This small molecule binds to this protein.
Small molecule (SMILES): Nc1ccc(C(=O)O)cc1

Binding-site contacts:
Ligand atom N4 contacts residue GLU44 of chain 1.B at 3.6 Å.
Ligand atom O2' contacts residue MET448 of chain 1.A at 3.6 Å.
Ligand atom C4 contacts residue SER41 of chain 1.B at 3.7 Å.
Ligand atom C2 contacts residue ARG453 of chain 1.A at 4.2 Å.
Ligand atom C1 contacts residue ARG453 of chain 1.A at 3.9 Å.
Ligand atom C3 contacts residue ASN446 of chain 1.A at 4.2 Å.
Ligand atom C3 contacts residue LEU45 of chain 1.B at 3.7 Å (hydrophobic).
Ligand atom C2 contacts residue ASN446 of chain 1.A at 4.2 Å.
Ligand atom C4 contacts residue HIS447 of chain 1.A at 3.6 Å.
Ligand atom C6 contacts residue ARG453 of chain 1.A at 3.5 Å.
Ligand atom C5 contacts residue GLU44 of chain 1.B at 3.7 Å.
Ligand atom O1' contacts residue GLN458 of chain 1.A at 2.9 Å (h-bond).
Ligand atom C4 contacts residue GLU44 of chain 1.B at 3.8 Å.
Ligand atom C5 contacts residue ARG453 of chain 1.A at 3.5 Å.
Ligand atom N4 contacts residue LEU45 of chain 1.B at 2.8 Å (h-bond).
Ligand atom C5 contacts residue SER41 of chain 1.B at 3.4 Å.
Ligand atom N4 contacts residue HIS447 of chain 1.A at 3.2 Å.
Ligand atom C1' contacts residue ARG453 of chain 1.A at 4.0 Å.
Ligand atom C1' contacts residue GLN458 of chain 1.A at 3.6 Å.
Ligand atom C2 contacts residue MET448 of chain 1.A at 3.6 Å (hydrophobic).
Ligand atom O2' contacts residue GLN458 of chain 1.A at 3.3 Å (h-bond).
Ligand atom C5 contacts residue ASN38 of chain 1.B at 4.0 Å.
Ligand atom C4 contacts residue ARG453 of chain 1.A at 3.9 Å.
Ligand atom C1' contacts residue MET448 of chain 1.A at 4.5 Å (hydrophobic).
Ligand atom C2 contacts residue PRO47 of chain 1.B at 4.3 Å (hydrophobic).
Ligand atom C3 contacts residue ARG453 of chain 1.A at 4.2 Å.
Ligand atom C2 contacts residue HIS447 of chain 1.A at 4.4 Å.
Ligand atom C3 contacts residue HIS447 of chain 1.A at 3.6 Å.
Ligand atom C6 contacts residue ASN38 of chain 1.B at 4.0 Å.
Ligand atom O1' contacts residue TYR470 of chain 1.A at 4.4 Å.
Ligand atom N4 contacts residue TRP43 of chain 1.B at 3.7 Å.
Ligand atom O2' contacts residue ARG453 of chain 1.A at 4.4 Å.
Ligand atom N4 contacts residue SER41 of chain 1.B at 3.8 Å.
Ligand atom C3 contacts residue PRO47 of chain 1.B at 3.9 Å (hydrophobic).
Ligand atom C6 contacts residue SER41 of chain 1.B at 4.1 Å.
Ligand atom C3 contacts residue MET448 of chain 1.A at 3.7 Å (hydrophobic).
Ligand atom O1' contacts residue ARG453 of chain 1.A at 4.0 Å.
Ligand atom C4 contacts residue LEU45 of chain 1.B at 3.7 Å (hydrophobic).

Sequence of chain 1.B:
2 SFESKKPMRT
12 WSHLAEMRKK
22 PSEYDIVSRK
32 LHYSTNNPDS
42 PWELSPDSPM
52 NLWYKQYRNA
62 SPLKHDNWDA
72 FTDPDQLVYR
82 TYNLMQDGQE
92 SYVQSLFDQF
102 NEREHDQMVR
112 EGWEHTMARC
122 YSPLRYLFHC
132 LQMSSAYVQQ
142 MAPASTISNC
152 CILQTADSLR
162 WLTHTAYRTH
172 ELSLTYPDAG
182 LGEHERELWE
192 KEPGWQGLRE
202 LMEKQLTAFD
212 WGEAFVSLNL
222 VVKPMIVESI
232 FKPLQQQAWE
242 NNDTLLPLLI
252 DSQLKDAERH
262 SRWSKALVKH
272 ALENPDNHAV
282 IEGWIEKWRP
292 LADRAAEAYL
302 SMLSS

Sequence of chain 1.A:
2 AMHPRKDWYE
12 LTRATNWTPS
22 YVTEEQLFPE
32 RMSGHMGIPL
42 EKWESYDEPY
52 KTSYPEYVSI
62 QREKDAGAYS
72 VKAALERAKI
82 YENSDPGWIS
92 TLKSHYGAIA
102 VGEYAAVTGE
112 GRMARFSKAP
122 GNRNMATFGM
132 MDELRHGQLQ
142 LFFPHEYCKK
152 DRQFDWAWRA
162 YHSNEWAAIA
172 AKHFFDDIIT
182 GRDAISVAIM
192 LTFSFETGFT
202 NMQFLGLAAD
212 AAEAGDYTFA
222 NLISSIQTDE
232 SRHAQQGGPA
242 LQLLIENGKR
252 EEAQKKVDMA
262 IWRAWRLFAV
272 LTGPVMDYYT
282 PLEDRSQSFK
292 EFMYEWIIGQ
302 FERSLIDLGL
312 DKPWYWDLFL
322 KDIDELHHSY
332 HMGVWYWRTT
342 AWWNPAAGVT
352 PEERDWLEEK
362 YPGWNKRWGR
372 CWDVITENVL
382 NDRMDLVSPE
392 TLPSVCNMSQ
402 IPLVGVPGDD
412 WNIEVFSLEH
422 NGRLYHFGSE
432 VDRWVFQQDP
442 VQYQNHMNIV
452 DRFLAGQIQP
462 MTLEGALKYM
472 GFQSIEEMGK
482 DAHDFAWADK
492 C